Sequence of chain 1.Z:
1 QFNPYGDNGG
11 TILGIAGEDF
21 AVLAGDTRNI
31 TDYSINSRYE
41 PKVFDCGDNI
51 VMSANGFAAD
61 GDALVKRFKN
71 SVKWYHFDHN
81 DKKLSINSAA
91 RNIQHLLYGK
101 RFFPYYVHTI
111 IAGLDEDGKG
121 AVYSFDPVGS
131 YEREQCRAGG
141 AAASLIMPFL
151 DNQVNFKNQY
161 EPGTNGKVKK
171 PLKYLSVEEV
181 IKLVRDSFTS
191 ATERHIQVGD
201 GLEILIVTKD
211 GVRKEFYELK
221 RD

Sequence of chain 1.H:
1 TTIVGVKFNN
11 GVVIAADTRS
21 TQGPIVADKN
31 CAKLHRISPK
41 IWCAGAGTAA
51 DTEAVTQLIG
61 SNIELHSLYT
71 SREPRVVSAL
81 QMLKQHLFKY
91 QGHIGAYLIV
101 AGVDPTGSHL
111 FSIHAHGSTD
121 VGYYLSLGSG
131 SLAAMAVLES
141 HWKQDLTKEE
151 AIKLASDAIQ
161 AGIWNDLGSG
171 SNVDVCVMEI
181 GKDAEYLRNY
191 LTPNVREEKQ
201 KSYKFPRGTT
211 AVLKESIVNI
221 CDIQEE

The protein below binds the small molecule below.
Small molecule (SMILES): CC(C)[C@H](O)[C@@]1(C=O)NC(=O)[C@H](C)[C@@H]1O

Binding-site contacts:
Ligand atom O12 contacts residue SER20 of chain 1.H at 3.5 Å.
Ligand atom C6 contacts residue THR1 of chain 1.H at 1.4 Å.
Ligand atom O8 contacts residue THR1 of chain 1.H at 3.0 Å (h-bond).
Ligand atom C9 contacts residue THR21 of chain 1.H at 3.6 Å.
Ligand atom C15 contacts residue LYS33 of chain 1.H at 4.1 Å.
Ligand atom C14 contacts residue GLY47 of chain 1.H at 3.8 Å.
Ligand atom O12 contacts residue THR1 of chain 1.H at 4.0 Å.
Ligand atom N4 contacts residue THR1 of chain 1.H at 3.6 Å.
Ligand atom C15 contacts residue SER20 of chain 1.H at 3.5 Å.
Ligand atom C14 contacts residue ALA46 of chain 1.H at 4.1 Å (hydrophobic).
Ligand atom C2 contacts residue THR21 of chain 1.H at 3.6 Å.
Ligand atom C2 contacts residue THR1 of chain 1.H at 4.4 Å.
Ligand atom C5 contacts residue THR1 of chain 1.H at 2.3 Å.
Ligand atom C1 contacts residue THR21 of chain 1.H at 4.0 Å.
Ligand atom C15 contacts residue CYS31 of chain 1.H at 4.2 Å (hydrophobic).
Ligand atom O8 contacts residue SER129 of chain 1.H at 4.0 Å.
Ligand atom O12 contacts residue THR21 of chain 1.H at 3.3 Å (h-bond).
Ligand atom C13 contacts residue THR1 of chain 1.H at 3.7 Å.
Ligand atom C3 contacts residue GLY47 of chain 1.H at 3.6 Å.
Ligand atom C11 contacts residue THR1 of chain 1.H at 2.8 Å.
Ligand atom C11 contacts residue ARG19 of chain 1.H at 4.2 Å.
Ligand atom N4 contacts residue GLY47 of chain 1.H at 2.9 Å (h-bond).
Ligand atom C13 contacts residue GLY47 of chain 1.H at 4.0 Å.
Ligand atom C14 contacts residue GLY45 of chain 1.H at 3.8 Å.
Ligand atom O10 contacts residue GLY47 of chain 1.H at 3.4 Å (h-bond).
Ligand atom C11 contacts residue LYS33 of chain 1.H at 4.0 Å.
Ligand atom O12 contacts residue ARG19 of chain 1.H at 4.2 Å.
Ligand atom O7 contacts residue THR1 of chain 1.H at 2.3 Å (h-bond).
Ligand atom O7 contacts residue ALA46 of chain 1.H at 3.2 Å.
Ligand atom O7 contacts residue GLY47 of chain 1.H at 2.9 Å (h-bond).
Ligand atom C6 contacts residue ALA46 of chain 1.H at 4.2 Å (hydrophobic).
Ligand atom C13 contacts residue ALA49 of chain 1.H at 4.1 Å (hydrophobic).
Ligand atom C15 contacts residue ALA49 of chain 1.H at 4.0 Å (hydrophobic).
Ligand atom C9 contacts residue TYR33 of chain 1.Z at 4.3 Å (hydrophobic).
Ligand atom C11 contacts residue SER20 of chain 1.H at 4.3 Å.
Ligand atom C1 contacts residue THR1 of chain 1.H at 2.9 Å.
Ligand atom C6 contacts residue LYS33 of chain 1.H at 4.3 Å.
Ligand atom C6 contacts residue GLY47 of chain 1.H at 4.0 Å.
Ligand atom C14 contacts residue THR1 of chain 1.H at 3.5 Å.
Ligand atom C5 contacts residue GLY47 of chain 1.H at 4.1 Å.